Binding-site contacts:
Ligand atom O5 contacts residue GLY523 of chain 1.B at 4.1 Å.
Ligand atom C4 contacts residue GLY523 of chain 1.B at 4.3 Å.
Ligand atom C7 contacts residue PHE524 of chain 1.B at 4.5 Å (hydrophobic).
Ligand atom C4 contacts residue ASN538 of chain 1.B at 4.2 Å.
Ligand atom C8 contacts residue VAL510 of chain 1.B at 3.2 Å (hydrophobic).
Ligand atom O4 contacts residue GLY523 of chain 1.B at 4.4 Å.
Ligand atom C7 contacts residue ASN538 of chain 1.B at 3.2 Å.
Ligand atom N2 contacts residue PHE524 of chain 1.B at 4.4 Å.
Ligand atom C5 contacts residue ASN538 of chain 1.B at 3.6 Å.
Ligand atom O5 contacts residue ASN538 of chain 1.B at 2.3 Å (h-bond).
Ligand atom C1 contacts residue ASN538 of chain 1.B at 1.4 Å.
Ligand atom C1 contacts residue GLY523 of chain 1.B at 3.9 Å.
Ligand atom C5 contacts residue GLY523 of chain 1.B at 3.6 Å.
Ligand atom C2 contacts residue ASN538 of chain 1.B at 2.5 Å.
Ligand atom N2 contacts residue ASN538 of chain 1.B at 3.0 Å (h-bond).
Ligand atom C8 contacts residue PHE524 of chain 1.B at 4.3 Å (hydrophobic).
Ligand atom C3 contacts residue ASN538 of chain 1.B at 3.8 Å.
Ligand atom C3 contacts residue GLY523 of chain 1.B at 4.2 Å.
Ligand atom O7 contacts residue ASN538 of chain 1.B at 2.8 Å (h-bond).

This small molecule binds to this protein.
Small molecule (SMILES): CC(=O)N[C@H]1[C@H](O[C@H]2[C@H](O)[C@@H](NC(C)=O)CO[C@@H]2CO)O[C@H](CO)[C@@H](O)[C@@H]1O

Sequence of chain 1.B:
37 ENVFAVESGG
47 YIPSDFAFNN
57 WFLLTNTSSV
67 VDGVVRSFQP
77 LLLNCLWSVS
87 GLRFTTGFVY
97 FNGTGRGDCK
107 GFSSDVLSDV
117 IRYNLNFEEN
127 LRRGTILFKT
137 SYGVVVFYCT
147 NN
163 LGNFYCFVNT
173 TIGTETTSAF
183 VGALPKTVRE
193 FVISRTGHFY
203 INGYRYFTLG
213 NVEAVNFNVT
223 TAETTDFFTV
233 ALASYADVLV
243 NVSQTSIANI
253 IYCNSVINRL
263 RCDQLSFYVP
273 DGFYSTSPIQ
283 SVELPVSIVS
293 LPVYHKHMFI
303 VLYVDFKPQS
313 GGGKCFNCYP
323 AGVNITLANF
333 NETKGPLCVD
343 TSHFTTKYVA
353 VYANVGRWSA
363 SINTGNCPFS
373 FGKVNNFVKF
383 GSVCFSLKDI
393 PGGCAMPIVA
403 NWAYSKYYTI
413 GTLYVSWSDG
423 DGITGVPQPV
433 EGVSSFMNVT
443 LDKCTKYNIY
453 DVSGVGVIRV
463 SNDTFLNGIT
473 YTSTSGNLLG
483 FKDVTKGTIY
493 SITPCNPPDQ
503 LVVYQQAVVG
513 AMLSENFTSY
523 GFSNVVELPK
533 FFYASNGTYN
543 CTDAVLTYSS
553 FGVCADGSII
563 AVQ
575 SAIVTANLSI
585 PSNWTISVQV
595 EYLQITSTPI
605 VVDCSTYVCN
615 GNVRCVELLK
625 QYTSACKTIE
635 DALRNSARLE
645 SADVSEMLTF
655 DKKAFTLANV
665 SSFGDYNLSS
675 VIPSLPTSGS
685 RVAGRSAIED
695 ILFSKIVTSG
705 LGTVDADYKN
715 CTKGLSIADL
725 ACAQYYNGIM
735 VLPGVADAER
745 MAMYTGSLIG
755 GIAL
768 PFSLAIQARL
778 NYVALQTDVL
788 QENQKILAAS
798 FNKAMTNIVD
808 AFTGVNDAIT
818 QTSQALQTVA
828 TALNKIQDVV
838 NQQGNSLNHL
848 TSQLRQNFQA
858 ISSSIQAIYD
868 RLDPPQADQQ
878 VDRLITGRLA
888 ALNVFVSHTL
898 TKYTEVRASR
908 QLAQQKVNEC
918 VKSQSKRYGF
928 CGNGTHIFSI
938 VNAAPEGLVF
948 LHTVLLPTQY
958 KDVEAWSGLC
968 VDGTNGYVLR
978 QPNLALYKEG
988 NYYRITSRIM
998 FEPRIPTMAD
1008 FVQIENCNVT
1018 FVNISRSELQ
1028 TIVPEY